A protein and the small-molecule ligand that binds it are described below.
Small molecule (SMILES): CC(=O)N[C@@H]1[C@@H](O)[C@H](O)[C@@H](CO)O[C@H]1O

Sequence of chain 1.A:
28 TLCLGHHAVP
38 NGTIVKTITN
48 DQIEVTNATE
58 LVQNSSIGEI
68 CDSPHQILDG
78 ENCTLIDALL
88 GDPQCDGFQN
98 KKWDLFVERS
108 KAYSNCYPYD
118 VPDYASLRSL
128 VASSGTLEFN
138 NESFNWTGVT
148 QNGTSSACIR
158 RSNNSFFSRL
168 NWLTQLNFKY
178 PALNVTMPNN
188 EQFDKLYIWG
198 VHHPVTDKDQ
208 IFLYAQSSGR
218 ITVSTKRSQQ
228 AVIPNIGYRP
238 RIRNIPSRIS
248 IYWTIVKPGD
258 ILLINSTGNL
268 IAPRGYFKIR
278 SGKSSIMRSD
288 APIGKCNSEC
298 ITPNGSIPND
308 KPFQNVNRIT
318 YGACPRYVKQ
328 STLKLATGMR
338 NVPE

Binding-site contacts:
Ligand atom C5 contacts residue ASN149 of chain 1.A at 3.7 Å.
Ligand atom C7 contacts residue ASN149 of chain 1.A at 3.2 Å.
Ligand atom O5 contacts residue ASN149 of chain 1.A at 2.4 Å (h-bond).
Ligand atom N2 contacts residue ASN149 of chain 1.A at 2.9 Å (h-bond).
Ligand atom C1 contacts residue ARG271 of chain 1.A at 4.1 Å.
Ligand atom C1 contacts residue ASN149 of chain 1.A at 1.4 Å.
Ligand atom N2 contacts residue GLN148 of chain 1.A at 4.5 Å.
Ligand atom C8 contacts residue ASN149 of chain 1.A at 4.4 Å.
Ligand atom O7 contacts residue ASN149 of chain 1.A at 3.2 Å (h-bond).
Ligand atom C2 contacts residue ASN149 of chain 1.A at 2.5 Å.
Ligand atom C5 contacts residue ARG271 of chain 1.A at 4.4 Å.
Ligand atom C8 contacts residue GLN148 of chain 1.A at 4.1 Å.
Ligand atom C4 contacts residue ASN149 of chain 1.A at 4.2 Å.
Ligand atom O5 contacts residue ARG271 of chain 1.A at 4.4 Å.
Ligand atom C3 contacts residue ASN149 of chain 1.A at 3.8 Å.